Binding-site contacts:
Ligand atom O6 contacts residue ASN83 of chain 1.A at 4.1 Å.
Ligand atom C4 contacts residue ASN95 of chain 1.A at 4.0 Å.
Ligand atom C6 contacts residue ASN83 of chain 1.A at 4.2 Å.
Ligand atom O5 contacts residue ASN95 of chain 1.A at 2.4 Å (h-bond).
Ligand atom C7 contacts residue ASN95 of chain 1.A at 3.9 Å.
Ligand atom O5 contacts residue ASN83 of chain 1.A at 3.3 Å.
Ligand atom C5 contacts residue ASN83 of chain 1.A at 4.4 Å.
Ligand atom C5 contacts residue ASN95 of chain 1.A at 3.6 Å.
Ligand atom C3 contacts residue ASN95 of chain 1.A at 3.6 Å.
Ligand atom C1 contacts residue ASN83 of chain 1.A at 4.1 Å.
Ligand atom O7 contacts residue ASN95 of chain 1.A at 4.3 Å.
Ligand atom C2 contacts residue ASN95 of chain 1.A at 2.2 Å.
Ligand atom O3 contacts residue ASN95 of chain 1.A at 4.4 Å.
Ligand atom N2 contacts residue ASN95 of chain 1.A at 2.8 Å (h-bond).
Ligand atom C1 contacts residue ASN95 of chain 1.A at 1.4 Å.

A protein and the small-molecule ligand that binds it are described below.
Small molecule (SMILES): CC(=O)N[C@@H]1[C@@H](O)[C@H](O)[C@@H](CO)O[C@H]1O

Sequence of chain 1.A:
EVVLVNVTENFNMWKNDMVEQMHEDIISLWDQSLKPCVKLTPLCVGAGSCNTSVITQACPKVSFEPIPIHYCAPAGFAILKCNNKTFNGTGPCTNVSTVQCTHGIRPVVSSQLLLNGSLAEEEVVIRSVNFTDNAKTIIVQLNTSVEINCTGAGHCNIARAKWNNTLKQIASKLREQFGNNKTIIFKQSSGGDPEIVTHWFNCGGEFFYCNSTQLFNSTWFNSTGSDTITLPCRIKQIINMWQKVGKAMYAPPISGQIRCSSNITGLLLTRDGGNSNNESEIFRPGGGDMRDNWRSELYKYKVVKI